Sequence of chain 1.G:
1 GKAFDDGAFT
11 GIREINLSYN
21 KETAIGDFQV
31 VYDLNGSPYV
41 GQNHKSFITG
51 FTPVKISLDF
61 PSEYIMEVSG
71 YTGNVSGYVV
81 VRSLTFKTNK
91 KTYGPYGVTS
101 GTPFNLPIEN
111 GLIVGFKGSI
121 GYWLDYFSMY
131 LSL

This small molecule binds to this protein.
Small molecule (SMILES): Cc1cc(=O)oc2ccccc12

Binding-site contacts:
Ligand atom O1 contacts residue TYR122 of chain 1.G at 3.4 Å (h-bond).
Ligand atom C1 contacts residue GLA1 of chain 1.Y at 1.4 Å.
Ligand atom C6 contacts residue TRP123 of chain 1.G at 3.2 Å (hydrophobic).
Ligand atom C6 contacts residue TYR122 of chain 1.G at 4.0 Å (hydrophobic).
Ligand atom C2 contacts residue GLA1 of chain 1.Y at 2.5 Å.
Ligand atom C2 contacts residue TYR78 of chain 1.G at 3.4 Å (hydrophobic).
Ligand atom C11 contacts residue TYR122 of chain 1.G at 3.3 Å (hydrophobic).
Ligand atom C5 contacts residue TRP123 of chain 1.G at 4.1 Å (hydrophobic).
Ligand atom C3 contacts residue TYR122 of chain 1.G at 3.5 Å (hydrophobic).
Ligand atom C7 contacts residue TYR122 of chain 1.G at 3.4 Å (hydrophobic).
Ligand atom C8 contacts residue TYR122 of chain 1.G at 3.4 Å (hydrophobic).
Ligand atom C4 contacts residue TRP123 of chain 1.G at 4.2 Å (hydrophobic).
Ligand atom C11 contacts residue GLA1 of chain 1.Y at 3.8 Å.
Ligand atom C3 contacts residue TRP123 of chain 1.G at 3.3 Å (hydrophobic).
Ligand atom C1 contacts residue TYR78 of chain 1.G at 3.7 Å (hydrophobic).
Ligand atom C4 contacts residue GLA1 of chain 1.Y at 4.3 Å.
Ligand atom C3 contacts residue GLA1 of chain 1.Y at 3.8 Å.
Ligand atom C1 contacts residue TYR122 of chain 1.G at 3.9 Å (hydrophobic).
Ligand atom C3 contacts residue TYR78 of chain 1.G at 3.9 Å (hydrophobic).
Ligand atom C2 contacts residue TYR122 of chain 1.G at 3.8 Å (hydrophobic).
Ligand atom C10 contacts residue TYR122 of chain 1.G at 3.8 Å (hydrophobic).
Ligand atom C10 contacts residue TYR78 of chain 1.G at 4.3 Å (hydrophobic).
Ligand atom C5 contacts residue TYR122 of chain 1.G at 3.5 Å (hydrophobic).
Ligand atom C4 contacts residue TYR122 of chain 1.G at 3.3 Å (hydrophobic).
Ligand atom C2 contacts residue TRP123 of chain 1.G at 3.9 Å (hydrophobic).
Ligand atom C6 contacts residue SER76 of chain 1.G at 3.9 Å.
Ligand atom O8 contacts residue TYR122 of chain 1.G at 3.7 Å.
Ligand atom C10 contacts residue GLA1 of chain 1.Y at 2.5 Å.